The small molecule below binds the protein below.
Small molecule (SMILES): NC(=O)Nc1cc(-c2cccc(F)c2)sc1C(=O)N[C@H]1CCCNC1

Sequence of chain 1.B:
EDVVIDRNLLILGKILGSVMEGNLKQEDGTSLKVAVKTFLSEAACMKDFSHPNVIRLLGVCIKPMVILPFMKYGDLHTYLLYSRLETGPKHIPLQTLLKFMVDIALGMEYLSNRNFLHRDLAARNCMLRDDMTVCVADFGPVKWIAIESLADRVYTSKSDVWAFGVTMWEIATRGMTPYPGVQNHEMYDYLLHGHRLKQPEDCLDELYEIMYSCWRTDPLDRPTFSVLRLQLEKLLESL

Binding-site contacts:
Ligand atom O2 contacts residue ALA47 of chain 1.B at 3.8 Å.
Ligand atom N2 contacts residue ARG157 of chain 1.B at 2.8 Å (salt-bridge).
Ligand atom O2 contacts residue MET104 of chain 1.B at 2.6 Å (h-bond).
Ligand atom C8 contacts residue MET160 of chain 1.B at 4.0 Å (hydrophobic).
Ligand atom C2 contacts residue MET104 of chain 1.B at 3.3 Å (hydrophobic).
Ligand atom C1 contacts residue PHE103 of chain 1.B at 4.0 Å (hydrophobic).
Ligand atom C1 contacts residue LYS105 of chain 1.B at 3.5 Å.
Ligand atom C17 contacts residue MET160 of chain 1.B at 3.9 Å (hydrophobic).
Ligand atom O2 contacts residue PRO102 of chain 1.B at 4.0 Å.
Ligand atom N3 contacts residue MET160 of chain 1.B at 3.6 Å.
Ligand atom O1 contacts residue MET160 of chain 1.B at 4.0 Å.
Ligand atom C4 contacts residue LEU23 of chain 1.B at 4.1 Å (hydrophobic).
Ligand atom C11 contacts residue VAL31 of chain 1.B at 4.1 Å (hydrophobic).
Ligand atom C15 contacts residue ASN158 of chain 1.B at 3.4 Å.
Ligand atom N4 contacts residue ALA47 of chain 1.B at 3.3 Å.
Ligand atom C17 contacts residue ALA47 of chain 1.B at 3.4 Å (hydrophobic).
Ligand atom C16 contacts residue ARG157 of chain 1.B at 2.9 Å.
Ligand atom C16 contacts residue ASP171 of chain 1.B at 3.9 Å.
Ligand atom C9 contacts residue MET160 of chain 1.B at 3.6 Å (hydrophobic).
Ligand atom C15 contacts residue ARG157 of chain 1.B at 4.1 Å.
Ligand atom C8 contacts residue MET104 of chain 1.B at 3.9 Å (hydrophobic).
Ligand atom N4 contacts residue MET104 of chain 1.B at 3.7 Å.
Ligand atom C12 contacts residue ASP171 of chain 1.B at 4.0 Å.
Ligand atom N3 contacts residue ALA47 of chain 1.B at 3.6 Å.
Ligand atom C17 contacts residue MET104 of chain 1.B at 3.7 Å (hydrophobic).
Ligand atom C10 contacts residue MET160 of chain 1.B at 3.8 Å (hydrophobic).
Ligand atom O1 contacts residue VAL31 of chain 1.B at 3.8 Å.
Ligand atom O2 contacts residue PHE103 of chain 1.B at 3.5 Å.
Ligand atom C15 contacts residue ASP171 of chain 1.B at 3.4 Å.
Ligand atom C8 contacts residue LEU23 of chain 1.B at 4.0 Å (hydrophobic).
Ligand atom N4 contacts residue PRO102 of chain 1.B at 3.1 Å (h-bond).
Ligand atom C2 contacts residue GLY107 of chain 1.B at 4.0 Å.
Ligand atom O1 contacts residue LYS49 of chain 1.B at 3.0 Å (salt-bridge).
Ligand atom N2 contacts residue ASN158 of chain 1.B at 3.0 Å (h-bond).
Ligand atom C1 contacts residue MET104 of chain 1.B at 3.9 Å (hydrophobic).
Ligand atom C17 contacts residue PRO102 of chain 1.B at 4.0 Å (hydrophobic).
Ligand atom S1 contacts residue LEU23 of chain 1.B at 4.0 Å.
Ligand atom C2 contacts residue PHE103 of chain 1.B at 3.9 Å (hydrophobic).
Ligand atom N2 contacts residue ASP171 of chain 1.B at 3.6 Å (salt-bridge).
Ligand atom C13 contacts residue VAL31 of chain 1.B at 3.6 Å (hydrophobic).